Sequence of chain 1.A:
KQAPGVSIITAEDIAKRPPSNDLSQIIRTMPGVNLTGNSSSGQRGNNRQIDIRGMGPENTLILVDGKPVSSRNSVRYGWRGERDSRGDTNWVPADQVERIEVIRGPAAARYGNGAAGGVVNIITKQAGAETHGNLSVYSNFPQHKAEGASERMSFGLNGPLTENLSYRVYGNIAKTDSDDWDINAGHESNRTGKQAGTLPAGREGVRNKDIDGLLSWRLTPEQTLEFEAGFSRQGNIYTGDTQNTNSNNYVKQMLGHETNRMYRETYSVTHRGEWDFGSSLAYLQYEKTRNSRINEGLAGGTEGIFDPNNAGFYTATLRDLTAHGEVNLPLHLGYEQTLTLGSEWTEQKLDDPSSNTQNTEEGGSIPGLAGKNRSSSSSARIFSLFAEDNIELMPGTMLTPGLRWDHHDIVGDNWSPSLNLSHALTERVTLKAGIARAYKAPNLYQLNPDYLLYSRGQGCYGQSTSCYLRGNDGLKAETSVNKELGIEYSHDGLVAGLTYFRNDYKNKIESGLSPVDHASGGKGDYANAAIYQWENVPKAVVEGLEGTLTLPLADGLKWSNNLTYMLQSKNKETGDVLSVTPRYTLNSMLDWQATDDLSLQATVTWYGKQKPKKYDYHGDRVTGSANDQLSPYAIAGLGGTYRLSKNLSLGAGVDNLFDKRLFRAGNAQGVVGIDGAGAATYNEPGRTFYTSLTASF

Binding-site contacts:
Ligand atom CBK contacts residue GLY327 of chain 1.A at 3.4 Å.
Ligand atom OAF contacts residue SER482 of chain 1.A at 2.9 Å (h-bond).
Ligand atom OAB contacts residue VAL698 of chain 1.A at 3.3 Å.
Ligand atom CBO contacts residue FE1 of chain 1.B at 3.0 Å.
Ligand atom CAX contacts residue ARG483 of chain 1.A at 3.4 Å.
Ligand atom CAP contacts residue ARG483 of chain 1.A at 3.5 Å.
Ligand atom O contacts residue GLN222 of chain 1.A at 3.2 Å (h-bond).
Ligand atom CBK contacts residue GLN485 of chain 1.A at 3.5 Å.
Ligand atom OAG contacts residue ARG483 of chain 1.A at 3.0 Å (salt-bridge).
Ligand atom OAG contacts residue GLY327 of chain 1.A at 3.4 Å.
Ligand atom NBC contacts residue GLY328 of chain 1.A at 3.5 Å.
Ligand atom CBN contacts residue GLY327 of chain 1.A at 3.6 Å.
Ligand atom CBJ contacts residue FE1 of chain 1.B at 3.1 Å.
Ligand atom CBQ contacts residue GLY328 of chain 1.A at 3.5 Å.
Ligand atom CBM contacts residue FE1 of chain 1.B at 3.1 Å.
Ligand atom CAN contacts residue GLY484 of chain 1.A at 3.4 Å.
Ligand atom CAM contacts residue ARG483 of chain 1.A at 3.5 Å.
Ligand atom OAH contacts residue FE1 of chain 1.B at 2.3 Å.
Ligand atom OAE contacts residue GLN485 of chain 1.A at 2.6 Å.
Ligand atom OAF contacts residue FE1 of chain 1.B at 2.2 Å.
Ligand atom CBN contacts residue FE1 of chain 1.B at 3.0 Å.
Ligand atom OAB contacts residue ASN271 of chain 1.A at 3.4 Å.
Ligand atom CBN contacts residue GLY328 of chain 1.A at 3.1 Å.
Ligand atom OAE contacts residue FE1 of chain 1.B at 2.2 Å.
Ligand atom OAF contacts residue GLN485 of chain 1.A at 3.2 Å.
Ligand atom OAJ contacts residue GLY328 of chain 1.A at 3.1 Å (h-bond).
Ligand atom CBK contacts residue GLY328 of chain 1.A at 3.4 Å.
Ligand atom OAI contacts residue GLY328 of chain 1.A at 3.2 Å (h-bond).
Ligand atom OAC contacts residue THR329 of chain 1.A at 3.3 Å.
Ligand atom OAI contacts residue GLN485 of chain 1.A at 3.1 Å (h-bond).
Ligand atom CBJ contacts residue GLN485 of chain 1.A at 3.3 Å.
Ligand atom NBB contacts residue ARG483 of chain 1.A at 3.1 Å.
Ligand atom CAN contacts residue GLN485 of chain 1.A at 3.0 Å.
Ligand atom OAF contacts residue GLY327 of chain 1.A at 3.3 Å.
Ligand atom OAJ contacts residue FE1 of chain 1.B at 2.1 Å.
Ligand atom CAS contacts residue ARG483 of chain 1.A at 3.5 Å.
Ligand atom OAG contacts residue FE1 of chain 1.B at 2.1 Å.
Ligand atom CBL contacts residue FE1 of chain 1.B at 2.9 Å.
Ligand atom CBK contacts residue FE1 of chain 1.B at 3.0 Å.
Ligand atom OAI contacts residue FE1 of chain 1.B at 2.2 Å.

The small molecule below binds the protein below.
Small molecule (SMILES): O=C(NCCCCNC(=O)[C@H](CCCCNC(=O)c1cccc(O)c1O)NC(=O)c1cccc(O)c1O)c1cccc(O)c1O